Binding-site contacts:
Ligand atom C6 contacts residue THR1100 of chain 1.C at 3.6 Å.
Ligand atom O7 contacts residue PHE1103 of chain 1.C at 3.2 Å.
Ligand atom C5 contacts residue ASN1098 of chain 1.C at 3.7 Å.
Ligand atom C2 contacts residue ASN1098 of chain 1.C at 2.5 Å.
Ligand atom N2 contacts residue ASN1098 of chain 1.C at 2.9 Å (h-bond).
Ligand atom O5 contacts residue THR1100 of chain 1.C at 4.2 Å.
Ligand atom O3 contacts residue HIS1101 of chain 1.C at 4.3 Å.
Ligand atom C1 contacts residue ASN1098 of chain 1.C at 1.4 Å.
Ligand atom C3 contacts residue ASN1098 of chain 1.C at 3.8 Å.
Ligand atom O6 contacts residue THR1100 of chain 1.C at 3.9 Å.
Ligand atom O7 contacts residue ASN1098 of chain 1.C at 4.4 Å.
Ligand atom C4 contacts residue THR1100 of chain 1.C at 4.3 Å.
Ligand atom C4 contacts residue HIS1101 of chain 1.C at 4.2 Å.
Ligand atom C5 contacts residue THR1100 of chain 1.C at 4.2 Å.
Ligand atom C4 contacts residue ASN1098 of chain 1.C at 4.3 Å.
Ligand atom C7 contacts residue PHE1103 of chain 1.C at 4.2 Å (hydrophobic).
Ligand atom C7 contacts residue ASN1098 of chain 1.C at 3.9 Å.
Ligand atom O5 contacts residue ASN1098 of chain 1.C at 2.4 Å (h-bond).
Ligand atom C7 contacts residue TYR1110 of chain 1.C at 4.4 Å (hydrophobic).
Ligand atom C8 contacts residue TYR1110 of chain 1.C at 3.5 Å (hydrophobic).

The protein below binds the small molecule below.
Small molecule (SMILES): CC(=O)N[C@@H]1[C@@H](O)[C@H](O)[C@@H](CO)O[C@H]1O

Sequence of chain 1.C:
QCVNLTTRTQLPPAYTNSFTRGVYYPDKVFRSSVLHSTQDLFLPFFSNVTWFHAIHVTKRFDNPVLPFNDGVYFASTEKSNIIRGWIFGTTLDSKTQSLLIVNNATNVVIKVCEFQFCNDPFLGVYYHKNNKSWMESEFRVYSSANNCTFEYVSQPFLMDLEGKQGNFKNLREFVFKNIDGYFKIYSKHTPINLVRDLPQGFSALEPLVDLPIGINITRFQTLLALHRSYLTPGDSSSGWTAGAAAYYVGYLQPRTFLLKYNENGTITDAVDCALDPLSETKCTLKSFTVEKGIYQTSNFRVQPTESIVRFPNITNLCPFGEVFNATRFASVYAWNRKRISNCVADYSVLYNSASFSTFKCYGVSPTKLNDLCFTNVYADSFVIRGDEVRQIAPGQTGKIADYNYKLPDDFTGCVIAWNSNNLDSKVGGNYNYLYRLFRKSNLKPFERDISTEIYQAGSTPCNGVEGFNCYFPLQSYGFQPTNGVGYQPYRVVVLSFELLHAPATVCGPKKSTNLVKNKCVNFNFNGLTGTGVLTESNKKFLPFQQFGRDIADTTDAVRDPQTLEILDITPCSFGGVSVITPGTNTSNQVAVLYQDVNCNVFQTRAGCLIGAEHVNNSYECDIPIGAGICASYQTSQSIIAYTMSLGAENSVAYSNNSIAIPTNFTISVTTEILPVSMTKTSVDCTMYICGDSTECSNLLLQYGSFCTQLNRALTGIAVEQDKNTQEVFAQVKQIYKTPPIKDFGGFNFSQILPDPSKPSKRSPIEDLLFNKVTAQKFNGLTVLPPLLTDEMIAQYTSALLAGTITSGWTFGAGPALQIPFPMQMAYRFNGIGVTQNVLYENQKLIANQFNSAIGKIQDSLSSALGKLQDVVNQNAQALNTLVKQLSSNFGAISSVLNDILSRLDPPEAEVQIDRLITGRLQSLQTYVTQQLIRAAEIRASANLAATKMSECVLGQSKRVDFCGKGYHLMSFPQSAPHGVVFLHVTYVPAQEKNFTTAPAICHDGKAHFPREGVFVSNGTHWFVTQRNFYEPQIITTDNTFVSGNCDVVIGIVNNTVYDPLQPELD